Sequence of chain 2.A:
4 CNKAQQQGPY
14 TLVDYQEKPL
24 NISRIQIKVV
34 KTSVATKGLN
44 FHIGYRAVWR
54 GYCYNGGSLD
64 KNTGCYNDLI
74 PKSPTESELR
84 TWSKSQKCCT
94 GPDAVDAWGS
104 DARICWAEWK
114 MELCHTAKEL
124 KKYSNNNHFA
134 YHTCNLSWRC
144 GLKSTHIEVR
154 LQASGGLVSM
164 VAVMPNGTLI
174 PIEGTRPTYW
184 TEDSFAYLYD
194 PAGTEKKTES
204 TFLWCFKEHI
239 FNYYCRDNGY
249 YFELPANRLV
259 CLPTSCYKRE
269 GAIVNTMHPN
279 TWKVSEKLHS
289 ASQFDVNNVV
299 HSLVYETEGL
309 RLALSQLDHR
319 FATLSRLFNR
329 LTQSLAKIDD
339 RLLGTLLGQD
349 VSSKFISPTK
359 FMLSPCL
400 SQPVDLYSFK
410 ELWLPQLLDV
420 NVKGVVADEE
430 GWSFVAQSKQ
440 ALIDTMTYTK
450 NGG

A small-molecule ligand and the protein it binds are described below.
Small molecule (SMILES): CC(=O)N[C@@H]1[C@@H](O)[C@H](O)[C@@H](CO)O[C@H]1O

Binding-site contacts:
Ligand atom C5 contacts residue ASN24 of chain 2.A at 3.7 Å.
Ligand atom C1 contacts residue ASN24 of chain 2.A at 1.4 Å.
Ligand atom C3 contacts residue ASN24 of chain 2.A at 3.7 Å.
Ligand atom C4 contacts residue PHE239 of chain 2.A at 4.0 Å (hydrophobic).
Ligand atom C6 contacts residue LYS210 of chain 2.A at 4.5 Å.
Ligand atom C5 contacts residue PHE239 of chain 2.A at 4.0 Å (hydrophobic).
Ligand atom C4 contacts residue ASN24 of chain 2.A at 4.2 Å.
Ligand atom C2 contacts residue PHE239 of chain 2.A at 4.2 Å (hydrophobic).
Ligand atom C6 contacts residue PHE239 of chain 2.A at 3.9 Å (hydrophobic).
Ligand atom C8 contacts residue ASN24 of chain 2.A at 4.1 Å.
Ligand atom O7 contacts residue ASN24 of chain 2.A at 2.6 Å (h-bond).
Ligand atom O5 contacts residue ASN24 of chain 2.A at 2.4 Å (h-bond).
Ligand atom O6 contacts residue ASN24 of chain 2.A at 4.3 Å.
Ligand atom C1 contacts residue PHE239 of chain 2.A at 4.2 Å (hydrophobic).
Ligand atom C2 contacts residue ASN24 of chain 2.A at 2.3 Å.
Ligand atom O5 contacts residue PHE239 of chain 2.A at 3.4 Å.
Ligand atom O7 contacts residue HIS212 of chain 2.A at 4.4 Å.
Ligand atom N2 contacts residue ASN24 of chain 2.A at 2.7 Å (h-bond).
Ligand atom C7 contacts residue ASN24 of chain 2.A at 2.8 Å.
Ligand atom O6 contacts residue LYS210 of chain 2.A at 3.9 Å.